Sequence of chain 6.A:
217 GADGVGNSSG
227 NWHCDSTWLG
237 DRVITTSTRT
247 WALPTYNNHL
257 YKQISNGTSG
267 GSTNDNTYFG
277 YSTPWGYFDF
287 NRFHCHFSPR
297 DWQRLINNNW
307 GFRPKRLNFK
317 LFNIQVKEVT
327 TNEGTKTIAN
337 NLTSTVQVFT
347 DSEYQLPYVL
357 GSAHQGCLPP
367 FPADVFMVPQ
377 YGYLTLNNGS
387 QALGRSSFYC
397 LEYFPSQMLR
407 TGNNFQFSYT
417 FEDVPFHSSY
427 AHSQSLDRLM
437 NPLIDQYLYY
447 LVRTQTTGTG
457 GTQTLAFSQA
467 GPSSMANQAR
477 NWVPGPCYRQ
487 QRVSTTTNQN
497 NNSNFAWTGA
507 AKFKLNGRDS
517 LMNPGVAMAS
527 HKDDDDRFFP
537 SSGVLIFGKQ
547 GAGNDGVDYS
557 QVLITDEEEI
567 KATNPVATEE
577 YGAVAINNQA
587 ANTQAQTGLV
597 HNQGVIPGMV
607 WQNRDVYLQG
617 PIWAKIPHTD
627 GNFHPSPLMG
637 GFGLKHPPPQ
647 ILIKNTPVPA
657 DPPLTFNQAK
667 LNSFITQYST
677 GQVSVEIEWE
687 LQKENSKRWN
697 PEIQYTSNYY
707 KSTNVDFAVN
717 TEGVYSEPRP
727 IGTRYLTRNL

Sequence of chain 5.A:
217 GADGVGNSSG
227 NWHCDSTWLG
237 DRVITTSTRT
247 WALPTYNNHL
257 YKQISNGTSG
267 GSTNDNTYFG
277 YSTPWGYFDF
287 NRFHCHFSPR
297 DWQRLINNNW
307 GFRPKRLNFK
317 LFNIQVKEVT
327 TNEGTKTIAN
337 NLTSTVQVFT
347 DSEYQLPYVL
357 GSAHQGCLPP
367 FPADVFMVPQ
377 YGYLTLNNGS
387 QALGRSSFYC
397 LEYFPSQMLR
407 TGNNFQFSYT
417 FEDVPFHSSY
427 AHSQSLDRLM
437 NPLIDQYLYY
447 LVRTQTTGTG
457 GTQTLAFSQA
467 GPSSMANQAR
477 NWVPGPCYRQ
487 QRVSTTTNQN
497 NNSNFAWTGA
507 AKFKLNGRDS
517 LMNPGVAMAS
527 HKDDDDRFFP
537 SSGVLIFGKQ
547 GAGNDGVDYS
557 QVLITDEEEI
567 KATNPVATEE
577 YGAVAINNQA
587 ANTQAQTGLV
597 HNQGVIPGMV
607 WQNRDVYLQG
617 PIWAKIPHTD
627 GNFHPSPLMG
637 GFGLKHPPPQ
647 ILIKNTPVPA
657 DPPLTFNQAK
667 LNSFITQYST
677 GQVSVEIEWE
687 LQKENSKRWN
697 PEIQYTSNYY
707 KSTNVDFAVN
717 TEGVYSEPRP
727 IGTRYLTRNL

A protein and the small-molecule ligand that binds it are described below.
Small molecule (SMILES): Nc1ncnc2c1ncn2[C@H]1C[C@H](O)[C@@H](COP(=O)(O)O)O1

Binding-site contacts:
Ligand atom N6 contacts residue GLY639 of chain 6.A at 3.6 Å (h-bond).
Ligand atom N1 contacts residue PRO631 of chain 6.A at 3.5 Å (h-bond).
Ligand atom C1' contacts residue PRO631 of chain 6.A at 4.3 Å (hydrophobic).
Ligand atom O2P contacts residue ASP626 of chain 5.A at 4.2 Å.
Ligand atom C5 contacts residue PRO421 of chain 6.A at 4.1 Å (hydrophobic).
Ligand atom C6 contacts residue PRO421 of chain 6.A at 4.1 Å (hydrophobic).
Ligand atom C1' contacts residue HIS630 of chain 6.A at 4.0 Å.
Ligand atom N1 contacts residue VAL420 of chain 6.A at 3.7 Å.
Ligand atom N7 contacts residue ASN609 of chain 6.A at 3.8 Å.
Ligand atom C2 contacts residue PRO631 of chain 6.A at 3.3 Å (hydrophobic).
Ligand atom N3 contacts residue PRO631 of chain 6.A at 3.6 Å.
Ligand atom C5 contacts residue PRO631 of chain 6.A at 4.2 Å (hydrophobic).
Ligand atom N6 contacts residue PHE638 of chain 6.A at 3.9 Å.
Ligand atom N6 contacts residue VAL420 of chain 6.A at 4.0 Å.
Ligand atom N7 contacts residue PRO421 of chain 6.A at 4.2 Å.
Ligand atom C4 contacts residue PRO631 of chain 6.A at 4.0 Å (hydrophobic).
Ligand atom C2 contacts residue PRO421 of chain 6.A at 4.5 Å (hydrophobic).
Ligand atom C3' contacts residue HIS630 of chain 6.A at 4.4 Å.
Ligand atom N3 contacts residue GLY639 of chain 6.A at 4.3 Å.
Ligand atom C2' contacts residue HIS630 of chain 6.A at 3.2 Å.
Ligand atom C6 contacts residue VAL420 of chain 6.A at 4.0 Å (hydrophobic).
Ligand atom C4 contacts residue PRO421 of chain 6.A at 4.3 Å (hydrophobic).
Ligand atom N1 contacts residue GLY639 of chain 6.A at 3.1 Å (h-bond).
Ligand atom N6 contacts residue SER632 of chain 6.A at 3.3 Å (h-bond).
Ligand atom C2 contacts residue VAL420 of chain 6.A at 4.3 Å (hydrophobic).
Ligand atom N9 contacts residue PRO421 of chain 6.A at 4.4 Å.
Ligand atom N1 contacts residue PRO421 of chain 6.A at 4.3 Å.
Ligand atom C6 contacts residue PRO631 of chain 6.A at 3.9 Å (hydrophobic).
Ligand atom O1P contacts residue LYS641 of chain 5.A at 4.0 Å.
Ligand atom N7 contacts residue HIS630 of chain 6.A at 4.1 Å.
Ligand atom C2 contacts residue GLY639 of chain 6.A at 3.1 Å.
Ligand atom C8 contacts residue HIS630 of chain 6.A at 3.3 Å.
Ligand atom C6 contacts residue GLY639 of chain 6.A at 3.8 Å.
Ligand atom N1 contacts residue PHE638 of chain 6.A at 4.3 Å.
Ligand atom N9 contacts residue HIS630 of chain 6.A at 4.2 Å.
Ligand atom N7 contacts residue SER632 of chain 6.A at 4.1 Å.
Ligand atom N6 contacts residue GLY637 of chain 6.A at 3.7 Å.
Ligand atom C5 contacts residue SER632 of chain 6.A at 4.1 Å.
Ligand atom C6 contacts residue SER632 of chain 6.A at 3.9 Å.
Ligand atom C8 contacts residue PRO421 of chain 6.A at 4.3 Å (hydrophobic).